Binding-site contacts:
Ligand atom N5 contacts residue LEU170 of chain 1.A at 3.8 Å.
Ligand atom N3 contacts residue LYS64 of chain 1.A at 3.8 Å.
Ligand atom N4 contacts residue VAL182 of chain 1.A at 4.0 Å.
Ligand atom N2 contacts residue VAL182 of chain 1.A at 3.8 Å.
Ligand atom C2 contacts residue PHE114 of chain 1.A at 4.1 Å (hydrophobic).
Ligand atom C2 contacts residue GLU115 of chain 1.A at 3.1 Å.
Ligand atom N contacts residue ILE41 of chain 1.A at 4.0 Å.
Ligand atom N2 contacts residue LYS64 of chain 1.A at 3.9 Å.
Ligand atom C10 contacts residue LYS64 of chain 1.A at 3.8 Å.
Ligand atom C10 contacts residue ASP183 of chain 1.A at 4.0 Å.
Ligand atom C3 contacts residue LEU117 of chain 1.A at 4.1 Å (hydrophobic).
Ligand atom C2 contacts residue ALA62 of chain 1.A at 3.6 Å (hydrophobic).
Ligand atom C contacts residue VAL49 of chain 1.A at 4.1 Å (hydrophobic).
Ligand atom N3 contacts residue VAL182 of chain 1.A at 3.7 Å.
Ligand atom N2 contacts residue PHE114 of chain 1.A at 3.8 Å.
Ligand atom C3 contacts residue PHE114 of chain 1.A at 3.8 Å (hydrophobic).
Ligand atom C8 contacts residue VAL182 of chain 1.A at 4.2 Å (hydrophobic).
Ligand atom N4 contacts residue ASP183 of chain 1.A at 3.9 Å.
Ligand atom C5 contacts residue VAL182 of chain 1.A at 4.0 Å (hydrophobic).
Ligand atom C3 contacts residue GLU115 of chain 1.A at 3.9 Å.
Ligand atom C6 contacts residue PHE114 of chain 1.A at 3.5 Å (hydrophobic).
Ligand atom C7 contacts residue VAL182 of chain 1.A at 4.0 Å (hydrophobic).
Ligand atom N1 contacts residue GLU115 of chain 1.A at 3.9 Å.
Ligand atom N contacts residue LEU170 of chain 1.A at 3.9 Å.
Ligand atom N1 contacts residue ALA62 of chain 1.A at 3.6 Å.
Ligand atom C6 contacts residue VAL182 of chain 1.A at 4.0 Å (hydrophobic).
Ligand atom C10 contacts residue PHE46 of chain 1.A at 3.6 Å (hydrophobic).
Ligand atom C10 contacts residue VAL182 of chain 1.A at 4.1 Å (hydrophobic).
Ligand atom C9 contacts residue PHE46 of chain 1.A at 3.9 Å (hydrophobic).
Ligand atom C1 contacts residue ALA62 of chain 1.A at 4.2 Å (hydrophobic).
Ligand atom C contacts residue LEU170 of chain 1.A at 4.0 Å (hydrophobic).
Ligand atom C8 contacts residue VAL49 of chain 1.A at 4.0 Å (hydrophobic).
Ligand atom C1 contacts residue VAL49 of chain 1.A at 4.1 Å (hydrophobic).
Ligand atom N4 contacts residue LYS64 of chain 1.A at 3.1 Å (salt-bridge).
Ligand atom N1 contacts residue LEU117 of chain 1.A at 3.3 Å (h-bond).
Ligand atom N contacts residue LEU117 of chain 1.A at 4.1 Å.
Ligand atom C2 contacts residue LEU117 of chain 1.A at 3.7 Å (hydrophobic).
Ligand atom C1 contacts residue LEU170 of chain 1.A at 3.8 Å (hydrophobic).
Ligand atom N5 contacts residue VAL49 of chain 1.A at 4.0 Å.
Ligand atom N contacts residue VAL49 of chain 1.A at 4.1 Å.

The protein below binds the small molecule below.
Small molecule (SMILES): CNc1nccc(-c2cnn3ncccc23)n1

Sequence of chain 1.A:
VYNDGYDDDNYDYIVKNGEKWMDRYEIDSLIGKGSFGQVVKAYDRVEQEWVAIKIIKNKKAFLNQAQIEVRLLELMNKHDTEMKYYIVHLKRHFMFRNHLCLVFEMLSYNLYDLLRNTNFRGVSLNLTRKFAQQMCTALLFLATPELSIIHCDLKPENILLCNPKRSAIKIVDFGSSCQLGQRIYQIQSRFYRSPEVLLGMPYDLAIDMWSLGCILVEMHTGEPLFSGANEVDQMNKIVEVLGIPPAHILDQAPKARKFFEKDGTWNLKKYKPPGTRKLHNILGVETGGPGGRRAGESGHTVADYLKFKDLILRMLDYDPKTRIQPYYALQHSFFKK